Sequence of chain 18.F:
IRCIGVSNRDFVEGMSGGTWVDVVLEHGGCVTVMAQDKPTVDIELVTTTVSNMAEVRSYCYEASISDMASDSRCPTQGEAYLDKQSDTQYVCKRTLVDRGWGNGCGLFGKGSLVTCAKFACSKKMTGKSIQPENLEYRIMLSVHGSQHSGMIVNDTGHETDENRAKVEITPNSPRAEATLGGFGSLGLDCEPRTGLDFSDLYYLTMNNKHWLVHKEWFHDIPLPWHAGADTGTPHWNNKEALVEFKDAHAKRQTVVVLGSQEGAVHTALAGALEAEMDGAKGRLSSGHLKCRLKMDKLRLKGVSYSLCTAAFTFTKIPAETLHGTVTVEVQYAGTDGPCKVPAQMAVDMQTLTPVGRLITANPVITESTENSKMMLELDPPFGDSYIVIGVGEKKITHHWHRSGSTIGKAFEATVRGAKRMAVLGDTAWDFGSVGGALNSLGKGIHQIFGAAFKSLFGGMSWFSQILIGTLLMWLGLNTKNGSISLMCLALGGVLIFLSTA

Binding-site contacts:
Ligand atom C6 contacts residue ASP155 of chain 18.F at 4.3 Å.
Ligand atom C5 contacts residue ASN154 of chain 18.F at 2.1 Å.
Ligand atom N2 contacts residue MET151 of chain 18.F at 3.4 Å.
Ligand atom C6 contacts residue ASN154 of chain 18.F at 3.0 Å.
Ligand atom O7 contacts residue THR156 of chain 18.F at 2.4 Å.
Ligand atom C8 contacts residue GLY157 of chain 18.F at 4.5 Å.
Ligand atom C8 contacts residue MET151 of chain 18.F at 4.1 Å (hydrophobic).
Ligand atom O5 contacts residue THR156 of chain 18.F at 3.8 Å.
Ligand atom O6 contacts residue ASP155 of chain 18.F at 4.2 Å.
Ligand atom C8 contacts residue THR156 of chain 18.F at 2.9 Å.
Ligand atom C2 contacts residue ASN154 of chain 18.F at 3.5 Å.
Ligand atom O7 contacts residue HIS148 of chain 18.F at 3.3 Å (h-bond).
Ligand atom C1 contacts residue ASN154 of chain 18.F at 2.5 Å.
Ligand atom N2 contacts residue ASN154 of chain 18.F at 4.3 Å.
Ligand atom O5 contacts residue ARG164 of chain 18.F at 4.3 Å.
Ligand atom N2 contacts residue THR156 of chain 18.F at 4.3 Å.
Ligand atom N2 contacts residue HIS148 of chain 18.F at 2.8 Å (h-bond).
Ligand atom C7 contacts residue HIS148 of chain 18.F at 2.3 Å.
Ligand atom O4 contacts residue ASN154 of chain 18.F at 3.5 Å (h-bond).
Ligand atom C7 contacts residue MET151 of chain 18.F at 4.0 Å (hydrophobic).
Ligand atom C3 contacts residue ASN154 of chain 18.F at 3.5 Å.
Ligand atom O5 contacts residue ASN154 of chain 18.F at 2.4 Å (h-bond).
Ligand atom C6 contacts residue THR156 of chain 18.F at 1.8 Å.
Ligand atom C2 contacts residue MET151 of chain 18.F at 4.1 Å (hydrophobic).
Ligand atom O6 contacts residue THR156 of chain 18.F at 1.2 Å (h-bond).
Ligand atom C1 contacts residue GLY150 of chain 18.F at 3.8 Å.
Ligand atom C4 contacts residue THR156 of chain 18.F at 4.1 Å.
Ligand atom C7 contacts residue THR156 of chain 18.F at 3.4 Å.
Ligand atom C5 contacts residue THR156 of chain 18.F at 3.2 Å.
Ligand atom C8 contacts residue HIS148 of chain 18.F at 1.2 Å.
Ligand atom C4 contacts residue ASN154 of chain 18.F at 3.2 Å.
Ligand atom O4 contacts residue THR156 of chain 18.F at 4.2 Å.
Ligand atom C1 contacts residue MET151 of chain 18.F at 3.6 Å (hydrophobic).
Ligand atom O6 contacts residue ASN154 of chain 18.F at 2.4 Å (h-bond).
Ligand atom C2 contacts residue GLY150 of chain 18.F at 4.5 Å.
Ligand atom C2 contacts residue HIS148 of chain 18.F at 4.2 Å.
Ligand atom N2 contacts residue GLY150 of chain 18.F at 4.1 Å.
Ligand atom C6 contacts residue GLY157 of chain 18.F at 4.2 Å.

The protein below binds the small molecule below.
Small molecule (SMILES): CC(=O)N[C@H]1[C@H](O[C@H]2[C@H](O)[C@@H](NC(C)=O)CO[C@@H]2CO)O[C@H](CO)[C@@H](O)[C@@H]1O